Sequence of chain 1.A:
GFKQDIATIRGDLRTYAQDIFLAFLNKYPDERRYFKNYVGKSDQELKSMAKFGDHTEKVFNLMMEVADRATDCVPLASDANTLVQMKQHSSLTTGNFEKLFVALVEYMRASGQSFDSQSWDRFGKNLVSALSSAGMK

This small molecule binds to this protein.
Small molecule (SMILES): Oc1ccc(Br)cc1

Binding-site contacts:
Ligand atom C5 contacts residue VAL59 of chain 1.A at 3.9 Å (hydrophobic).
Ligand atom C5 contacts residue THR56 of chain 1.A at 4.3 Å.
Ligand atom BR4 contacts residue PHE21 of chain 1.A at 4.0 Å.
Ligand atom C1 contacts residue HIS55 of chain 1.A at 4.3 Å.
Ligand atom C1 contacts residue HEM1 of chain 1.C at 3.3 Å.
Ligand atom C3 contacts residue HEM1 of chain 1.C at 3.3 Å.
Ligand atom C3 contacts residue PHE35 of chain 1.A at 3.4 Å (hydrophobic).
Ligand atom C3 contacts residue VAL59 of chain 1.A at 3.6 Å (hydrophobic).
Ligand atom C6 contacts residue PHE21 of chain 1.A at 3.7 Å (hydrophobic).
Ligand atom C6 contacts residue HIS55 of chain 1.A at 4.5 Å.
Ligand atom BR4 contacts residue HEM1 of chain 1.C at 3.9 Å.
Ligand atom O1 contacts residue TYR38 of chain 1.A at 3.1 Å (h-bond).
Ligand atom C1 contacts residue TYR38 of chain 1.A at 4.0 Å (hydrophobic).
Ligand atom C6 contacts residue TYR38 of chain 1.A at 4.2 Å (hydrophobic).
Ligand atom C4 contacts residue PHE21 of chain 1.A at 3.8 Å (hydrophobic).
Ligand atom C1 contacts residue VAL59 of chain 1.A at 3.8 Å (hydrophobic).
Ligand atom C4 contacts residue HEM1 of chain 1.C at 4.3 Å.
Ligand atom BR4 contacts residue VAL59 of chain 1.A at 4.0 Å.
Ligand atom C1 contacts residue PHE21 of chain 1.A at 4.5 Å (hydrophobic).
Ligand atom C4 contacts residue VAL59 of chain 1.A at 3.7 Å (hydrophobic).
Ligand atom O1 contacts residue HEM1 of chain 1.C at 2.5 Å (h-bond).
Ligand atom C1 contacts residue PHE35 of chain 1.A at 3.8 Å (hydrophobic).
Ligand atom C6 contacts residue THR56 of chain 1.A at 3.9 Å.
Ligand atom C4 contacts residue PHE35 of chain 1.A at 4.0 Å (hydrophobic).
Ligand atom C6 contacts residue PHE35 of chain 1.A at 4.3 Å (hydrophobic).
Ligand atom O1 contacts residue VAL59 of chain 1.A at 4.4 Å.
Ligand atom C6 contacts residue VAL59 of chain 1.A at 3.9 Å (hydrophobic).
Ligand atom C2 contacts residue PHE35 of chain 1.A at 3.2 Å (hydrophobic).
Ligand atom O1 contacts residue THR56 of chain 1.A at 4.2 Å.
Ligand atom C5 contacts residue PHE21 of chain 1.A at 3.5 Å (hydrophobic).
Ligand atom O1 contacts residue PHE35 of chain 1.A at 4.3 Å.
Ligand atom C2 contacts residue HEM1 of chain 1.C at 3.4 Å.
Ligand atom C5 contacts residue PHE35 of chain 1.A at 4.4 Å (hydrophobic).
Ligand atom BR4 contacts residue LEU100 of chain 1.A at 4.2 Å.
Ligand atom C2 contacts residue VAL59 of chain 1.A at 3.6 Å (hydrophobic).
Ligand atom O1 contacts residue HIS55 of chain 1.A at 3.2 Å.